Sequence of chain 1.F:
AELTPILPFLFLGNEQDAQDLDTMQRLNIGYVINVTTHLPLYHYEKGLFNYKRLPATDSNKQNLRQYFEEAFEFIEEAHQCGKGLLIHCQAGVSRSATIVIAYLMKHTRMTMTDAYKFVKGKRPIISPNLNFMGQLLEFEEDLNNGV

The small molecule below binds the protein below.
Small molecule (SMILES): CCCc1scc2c1-c1nc(SCC(=O)C(C)(C)C)ncc1CC2

Binding-site contacts:
Ligand atom C19 contacts residue ALA101 of chain 1.F at 3.8 Å (hydrophobic).
Ligand atom C02 contacts residue MET137 of chain 1.F at 3.8 Å (hydrophobic).
Ligand atom C16 contacts residue PRO132 of chain 1.F at 4.0 Å (hydrophobic).
Ligand atom S14 contacts residue ILE130 of chain 1.F at 3.7 Å.
Ligand atom C01 contacts residue LEU140 of chain 1.F at 3.8 Å (hydrophobic).
Ligand atom C03 contacts residue TYR120 of chain 1.F at 3.9 Å (hydrophobic).
Ligand atom O17 contacts residue ASN133 of chain 1.F at 3.0 Å (h-bond).
Ligand atom C24 contacts residue TYR120 of chain 1.F at 3.9 Å (hydrophobic).
Ligand atom C18 contacts residue THR102 of chain 1.F at 3.8 Å.
Ligand atom C20 contacts residue SER98 of chain 1.F at 3.4 Å.
Ligand atom C20 contacts residue SER131 of chain 1.F at 3.9 Å.
Ligand atom C21 contacts residue MET137 of chain 1.F at 3.9 Å (hydrophobic).
Ligand atom C19 contacts residue SER98 of chain 1.F at 4.0 Å.
Ligand atom O17 contacts residue PRO132 of chain 1.F at 3.3 Å.
Ligand atom C03 contacts residue MET137 of chain 1.F at 3.6 Å (hydrophobic).
Ligand atom C01 contacts residue TYR120 of chain 1.F at 3.7 Å (hydrophobic).
Ligand atom O17 contacts residue MET137 of chain 1.F at 3.3 Å.
Ligand atom C19 contacts residue ILE130 of chain 1.F at 3.9 Å (hydrophobic).
Ligand atom C13 contacts residue TYR120 of chain 1.F at 3.1 Å (hydrophobic).
Ligand atom C20 contacts residue ASN133 of chain 1.F at 3.8 Å.
Ligand atom C15 contacts residue TYR120 of chain 1.F at 3.5 Å (hydrophobic).
Ligand atom S14 contacts residue PRO132 of chain 1.F at 3.6 Å.
Ligand atom N12 contacts residue TYR120 of chain 1.F at 3.5 Å (h-bond).
Ligand atom C04 contacts residue TYR120 of chain 1.F at 4.0 Å (hydrophobic).
Ligand atom C16 contacts residue SER131 of chain 1.F at 4.0 Å.
Ligand atom O17 contacts residue SER131 of chain 1.F at 4.0 Å.
Ligand atom C21 contacts residue THR102 of chain 1.F at 3.5 Å.
Ligand atom N22 contacts residue TYR120 of chain 1.F at 3.2 Å (h-bond).
Ligand atom C16 contacts residue MET137 of chain 1.F at 4.0 Å (hydrophobic).
Ligand atom C16 contacts residue ASN133 of chain 1.F at 4.0 Å.
Ligand atom C21 contacts residue LEU140 of chain 1.F at 3.7 Å (hydrophobic).
Ligand atom C04 contacts residue MET137 of chain 1.F at 3.6 Å (hydrophobic).
Ligand atom C19 contacts residue THR102 of chain 1.F at 3.8 Å.
Ligand atom C20 contacts residue PHE136 of chain 1.F at 4.0 Å (hydrophobic).
Ligand atom C23 contacts residue TYR120 of chain 1.F at 3.7 Å (hydrophobic).
Ligand atom N12 contacts residue PRO132 of chain 1.F at 3.8 Å.
Ligand atom C15 contacts residue ILE130 of chain 1.F at 3.8 Å (hydrophobic).
Ligand atom C11 contacts residue TYR120 of chain 1.F at 4.0 Å (hydrophobic).
Ligand atom S14 contacts residue TYR120 of chain 1.F at 3.7 Å.
Ligand atom C20 contacts residue THR102 of chain 1.F at 3.4 Å.